Binding-site contacts:
Ligand atom N3 contacts residue THR177 of chain 2.B at 3.9 Å.
Ligand atom CL1 contacts residue VAL143 of chain 2.B at 4.0 Å.
Ligand atom C9 contacts residue PHE131 of chain 2.B at 3.6 Å (hydrophobic).
Ligand atom N3 contacts residue SER45 of chain 2.B at 3.5 Å (h-bond).
Ligand atom C4 contacts residue THR177 of chain 2.B at 3.9 Å.
Ligand atom CL1 contacts residue MET91 of chain 2.B at 3.7 Å.
Ligand atom N1 contacts residue THR177 of chain 2.B at 3.5 Å (h-bond).
Ligand atom N1 contacts residue ALA48 of chain 2.B at 3.3 Å.
Ligand atom O1 contacts residue GLY128 of chain 2.B at 3.9 Å.
Ligand atom C11 contacts residue ASN44 of chain 2.B at 4.0 Å.
Ligand atom C1 contacts residue ASP86 of chain 2.B at 3.9 Å.
Ligand atom N3 contacts residue ASP86 of chain 2.B at 2.8 Å (salt-bridge).
Ligand atom N1 contacts residue ASN44 of chain 2.B at 4.2 Å.
Ligand atom C7 contacts residue LEU100 of chain 2.B at 4.0 Å (hydrophobic).
Ligand atom C4 contacts residue MET91 of chain 2.B at 4.1 Å (hydrophobic).
Ligand atom N1 contacts residue ASP86 of chain 2.B at 4.1 Å.
Ligand atom CL2 contacts residue ASN99 of chain 2.B at 3.5 Å.
Ligand atom CL1 contacts residue PHE131 of chain 2.B at 3.9 Å.
Ligand atom C4 contacts residue ALA48 of chain 2.B at 3.8 Å (hydrophobic).
Ligand atom C1 contacts residue THR177 of chain 2.B at 4.0 Å.
Ligand atom C8 contacts residue PHE131 of chain 2.B at 3.5 Å (hydrophobic).
Ligand atom C9 contacts residue LEU100 of chain 2.B at 4.1 Å (hydrophobic).
Ligand atom N3 contacts residue ASN44 of chain 2.B at 3.8 Å.
Ligand atom C10 contacts residue ASN44 of chain 2.B at 4.1 Å.
Ligand atom C5 contacts residue MET91 of chain 2.B at 3.8 Å (hydrophobic).
Ligand atom C5 contacts residue ILE89 of chain 2.B at 3.9 Å (hydrophobic).
Ligand atom C6 contacts residue ASN44 of chain 2.B at 4.1 Å.
Ligand atom C3 contacts residue MET91 of chain 2.B at 3.7 Å (hydrophobic).
Ligand atom N2 contacts residue ASN44 of chain 2.B at 3.6 Å.
Ligand atom C7 contacts residue PHE131 of chain 2.B at 4.0 Å (hydrophobic).
Ligand atom C5 contacts residue THR177 of chain 2.B at 4.1 Å.
Ligand atom C8 contacts residue LEU100 of chain 2.B at 3.6 Å (hydrophobic).
Ligand atom CL2 contacts residue PHE131 of chain 2.B at 3.5 Å.
Ligand atom C5 contacts residue ALA48 of chain 2.B at 3.7 Å (hydrophobic).
Ligand atom C5 contacts residue GLY90 of chain 2.B at 3.5 Å.
Ligand atom CL2 contacts residue TYR132 of chain 2.B at 4.0 Å.
Ligand atom CL1 contacts residue LEU100 of chain 2.B at 4.0 Å.
Ligand atom C1 contacts residue ASN44 of chain 2.B at 3.9 Å.
Ligand atom C2 contacts residue MET91 of chain 2.B at 4.0 Å (hydrophobic).
Ligand atom C12 contacts residue GLY128 of chain 2.B at 4.1 Å.

Sequence of chain 2.B:
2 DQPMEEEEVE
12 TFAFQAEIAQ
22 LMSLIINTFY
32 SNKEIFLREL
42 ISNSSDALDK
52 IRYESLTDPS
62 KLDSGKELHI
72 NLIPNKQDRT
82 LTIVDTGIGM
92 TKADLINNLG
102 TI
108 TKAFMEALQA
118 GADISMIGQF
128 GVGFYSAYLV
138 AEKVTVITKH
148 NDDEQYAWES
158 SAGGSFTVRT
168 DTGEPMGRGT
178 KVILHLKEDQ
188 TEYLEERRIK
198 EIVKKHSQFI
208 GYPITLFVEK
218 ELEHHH

The small molecule below binds the protein below.
Small molecule (SMILES): COc1cc(-c2cc(C)nc(N)n2)c(Cl)cc1Cl